Sequence of chain 17.D:
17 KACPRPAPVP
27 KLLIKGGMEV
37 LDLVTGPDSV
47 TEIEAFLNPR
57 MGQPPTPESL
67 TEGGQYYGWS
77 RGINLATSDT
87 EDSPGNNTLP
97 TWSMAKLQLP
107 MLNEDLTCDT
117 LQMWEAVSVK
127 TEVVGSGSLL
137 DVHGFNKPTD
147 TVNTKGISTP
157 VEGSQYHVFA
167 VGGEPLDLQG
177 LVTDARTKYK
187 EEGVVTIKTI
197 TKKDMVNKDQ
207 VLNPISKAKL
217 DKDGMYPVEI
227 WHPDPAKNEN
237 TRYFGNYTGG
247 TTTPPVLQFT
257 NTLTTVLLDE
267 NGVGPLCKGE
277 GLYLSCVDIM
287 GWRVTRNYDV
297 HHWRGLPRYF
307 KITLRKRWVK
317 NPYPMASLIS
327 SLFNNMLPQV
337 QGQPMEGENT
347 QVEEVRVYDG

Binding-site contacts:
Ligand atom C3 contacts residue HIS298 of chain 17.D at 3.8 Å.
Ligand atom O4 contacts residue GLY78 of chain 17.D at 3.4 Å (h-bond).
Ligand atom O4 contacts residue ASN80 of chain 17.D at 4.1 Å.
Ligand atom O3 contacts residue GLY78 of chain 17.D at 3.7 Å.
Ligand atom C3 contacts residue ARG77 of chain 17.D at 3.3 Å.
Ligand atom O4 contacts residue TYR72 of chain 17.D at 3.7 Å.
Ligand atom C8 contacts residue ARG77 of chain 17.D at 4.2 Å.
Ligand atom O1A contacts residue ARG77 of chain 17.D at 2.7 Å (salt-bridge).
Ligand atom C6 contacts residue TYR72 of chain 17.D at 3.7 Å (hydrophobic).
Ligand atom O4 contacts residue HIS298 of chain 17.D at 2.7 Å (h-bond).
Ligand atom C6 contacts residue ASN93 of chain 17.D at 3.4 Å.
Ligand atom C2 contacts residue GLY78 of chain 17.D at 4.2 Å.
Ligand atom O8 contacts residue ARG77 of chain 17.D at 3.5 Å (salt-bridge).
Ligand atom C4 contacts residue TYR72 of chain 17.D at 3.4 Å (hydrophobic).
Ligand atom O1A contacts residue GLY78 of chain 17.D at 3.8 Å.
Ligand atom O6 contacts residue ASN93 of chain 17.D at 3.6 Å (h-bond).
Ligand atom N5 contacts residue TYR72 of chain 17.D at 2.9 Å (h-bond).
Ligand atom C11 contacts residue TYR72 of chain 17.D at 4.2 Å (hydrophobic).
Ligand atom C4 contacts residue HIS298 of chain 17.D at 3.7 Å.
Ligand atom C2 contacts residue ARG77 of chain 17.D at 4.0 Å.
Ligand atom C3 contacts residue VAL296 of chain 17.D at 3.6 Å (hydrophobic).
Ligand atom O4 contacts residue ARG77 of chain 17.D at 4.2 Å.
Ligand atom C6 contacts residue THR94 of chain 17.D at 4.3 Å.
Ligand atom C5 contacts residue ASN93 of chain 17.D at 4.1 Å.
Ligand atom O4 contacts residue THR291 of chain 17.D at 3.9 Å.
Ligand atom C4 contacts residue ARG77 of chain 17.D at 4.0 Å.
Ligand atom O1A contacts residue LYS186 of chain 17.D at 4.3 Å.
Ligand atom O4 contacts residue VAL296 of chain 17.D at 3.9 Å.
Ligand atom O1B contacts residue TYR72 of chain 17.D at 4.0 Å.
Ligand atom C1 contacts residue TYR72 of chain 17.D at 3.8 Å (hydrophobic).
Ligand atom C6 contacts residue ASN80 of chain 17.D at 4.3 Å.
Ligand atom O8 contacts residue TYR72 of chain 17.D at 3.4 Å (h-bond).
Ligand atom C1 contacts residue ARG77 of chain 17.D at 3.1 Å.
Ligand atom C5 contacts residue TYR72 of chain 17.D at 3.5 Å (hydrophobic).
Ligand atom O1B contacts residue ARG77 of chain 17.D at 2.4 Å (salt-bridge).
Ligand atom C4 contacts residue GLY78 of chain 17.D at 3.9 Å.
Ligand atom C3 contacts residue GLY78 of chain 17.D at 3.8 Å.
Ligand atom C10 contacts residue TYR72 of chain 17.D at 4.0 Å (hydrophobic).
Ligand atom O1A contacts residue TYR72 of chain 17.D at 3.4 Å.
Ligand atom C4 contacts residue VAL296 of chain 17.D at 4.2 Å (hydrophobic).

The protein below binds the small molecule below.
Small molecule (SMILES): CC(=O)N[C@@H]1[C@@H](O[C@@H]2O[C@H](CO)[C@H](O)[C@H](O[C@]3(C(=O)O)C[C@H](O)[C@@H](NC(C)=O)[C@H]([C@H](O)[C@H](O)CO)O3)[C@H]2O)[C@H](O)[C@@H](CO[C@]2(C(=O)O)C[C@H](O)[C@@H](NC(C)=O)[C@H]([C@H](O)[C@H](O)CO)O2)O[C@H]1O

Sequence of chain 17.E:
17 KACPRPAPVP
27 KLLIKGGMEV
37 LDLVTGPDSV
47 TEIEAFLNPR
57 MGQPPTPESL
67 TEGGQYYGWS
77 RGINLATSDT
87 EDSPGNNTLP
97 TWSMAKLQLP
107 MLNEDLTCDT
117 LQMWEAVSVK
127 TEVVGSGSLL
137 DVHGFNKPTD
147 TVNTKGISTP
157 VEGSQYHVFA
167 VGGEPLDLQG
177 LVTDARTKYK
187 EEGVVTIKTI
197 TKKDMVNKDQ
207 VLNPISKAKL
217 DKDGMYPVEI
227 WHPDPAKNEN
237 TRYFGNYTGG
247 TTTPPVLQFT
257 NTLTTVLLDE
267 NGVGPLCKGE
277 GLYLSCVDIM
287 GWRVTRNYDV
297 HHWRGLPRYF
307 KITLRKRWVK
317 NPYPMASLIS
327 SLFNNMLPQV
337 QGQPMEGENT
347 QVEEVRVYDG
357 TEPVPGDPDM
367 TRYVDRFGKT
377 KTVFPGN